A protein and the small-molecule ligand that binds it are described below.
Small molecule (SMILES): CC(C)C[C@H](NC(=O)[C@H](Cc1ccccc1)N=[N+]=[N-])C(=O)NCC(=O)N[C@H](CCS(C)(=O)=O)Cc1ccc(CN)cc1

Sequence of chain 1.Z:
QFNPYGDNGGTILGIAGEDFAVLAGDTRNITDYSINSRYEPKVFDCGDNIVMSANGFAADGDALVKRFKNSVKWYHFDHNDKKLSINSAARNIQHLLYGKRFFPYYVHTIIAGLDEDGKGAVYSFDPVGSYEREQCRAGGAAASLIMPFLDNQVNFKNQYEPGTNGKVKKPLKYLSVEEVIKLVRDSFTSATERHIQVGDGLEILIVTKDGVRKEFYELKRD

Sequence of chain 1.H:
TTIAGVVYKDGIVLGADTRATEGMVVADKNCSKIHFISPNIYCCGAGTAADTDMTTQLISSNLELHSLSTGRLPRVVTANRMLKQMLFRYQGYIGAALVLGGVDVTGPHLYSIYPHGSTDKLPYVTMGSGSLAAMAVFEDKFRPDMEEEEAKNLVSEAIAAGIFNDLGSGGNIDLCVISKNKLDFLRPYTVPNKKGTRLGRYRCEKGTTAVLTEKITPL

Binding-site contacts:
Ligand atom C15 contacts residue THR21 of chain 1.H at 3.7 Å.
Ligand atom C40 contacts residue ALA49 of chain 1.H at 3.5 Å (hydrophobic).
Ligand atom N35 contacts residue THR1 of chain 1.H at 3.7 Å.
Ligand atom N45 contacts residue ASP53 of chain 1.H at 2.5 Å (salt-bridge).
Ligand atom C8 contacts residue ASP125 of chain 1.I at 3.6 Å.
Ligand atom C46 contacts residue THR1 of chain 1.H at 1.4 Å.
Ligand atom N11 contacts residue LEU126 of chain 1.I at 3.8 Å.
Ligand atom O50 contacts residue GLY128 of chain 1.H at 3.8 Å.
Ligand atom N27 contacts residue THR21 of chain 1.H at 3.1 Å (h-bond).
Ligand atom O34 contacts residue THR21 of chain 1.H at 3.2 Å (h-bond).
Ligand atom C37 contacts residue THR1 of chain 1.H at 2.9 Å.
Ligand atom C12 contacts residue ASP125 of chain 1.I at 3.9 Å.
Ligand atom C5 contacts residue ILE127 of chain 1.I at 3.6 Å (hydrophobic).
Ligand atom C37 contacts residue GLY45 of chain 1.H at 3.8 Å.
Ligand atom O49 contacts residue GLY47 of chain 1.H at 3.9 Å.
Ligand atom C36 contacts residue THR1 of chain 1.H at 2.4 Å.
Ligand atom N14 contacts residue ASP125 of chain 1.I at 3.1 Å (salt-bridge).
Ligand atom C25 contacts residue ALA49 of chain 1.H at 3.8 Å (hydrophobic).
Ligand atom C47 contacts residue GLY47 of chain 1.H at 3.5 Å.
Ligand atom O50 contacts residue SER129 of chain 1.H at 3.0 Å (h-bond).
Ligand atom C51 contacts residue THR1 of chain 1.H at 3.7 Å.
Ligand atom C47 contacts residue THR1 of chain 1.H at 2.6 Å.
Ligand atom N35 contacts residue GLY47 of chain 1.H at 3.3 Å (h-bond).
Ligand atom C40 contacts residue CYS31 of chain 1.H at 3.3 Å (hydrophobic).
Ligand atom C4 contacts residue THR48 of chain 1.H at 3.9 Å.
Ligand atom C41 contacts residue CYS31 of chain 1.H at 3.5 Å (hydrophobic).
Ligand atom O26 contacts residue ALA49 of chain 1.H at 3.3 Å (h-bond).
Ligand atom C4 contacts residue ILE127 of chain 1.I at 3.7 Å (hydrophobic).
Ligand atom C41 contacts residue ALA49 of chain 1.H at 3.8 Å (hydrophobic).
Ligand atom C19 contacts residue GLU22 of chain 1.H at 3.8 Å.
Ligand atom S48 contacts residue THR1 of chain 1.H at 3.3 Å (h-bond).
Ligand atom C1 contacts residue LEU126 of chain 1.I at 3.8 Å (hydrophobic).
Ligand atom C44 contacts residue SER32 of chain 1.H at 3.8 Å.
Ligand atom C46 contacts residue LYS33 of chain 1.H at 3.9 Å.
Ligand atom C19 contacts residue ALA27 of chain 1.H at 3.8 Å (hydrophobic).
Ligand atom C39 contacts residue ALA49 of chain 1.H at 3.5 Å (hydrophobic).
Ligand atom C43 contacts residue GLY45 of chain 1.H at 3.6 Å.
Ligand atom O50 contacts residue THR1 of chain 1.H at 2.3 Å (h-bond).
Ligand atom C28 contacts residue GLY47 of chain 1.H at 3.8 Å.
Ligand atom C44 contacts residue CYS31 of chain 1.H at 3.4 Å (hydrophobic).

Sequence of chain 1.I:
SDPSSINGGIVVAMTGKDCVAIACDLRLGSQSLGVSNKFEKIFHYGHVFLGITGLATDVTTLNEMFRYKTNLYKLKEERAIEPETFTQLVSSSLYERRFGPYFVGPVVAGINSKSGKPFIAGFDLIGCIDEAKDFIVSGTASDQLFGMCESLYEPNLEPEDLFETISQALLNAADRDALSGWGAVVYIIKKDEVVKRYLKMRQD